Sequence of chain 1.A:
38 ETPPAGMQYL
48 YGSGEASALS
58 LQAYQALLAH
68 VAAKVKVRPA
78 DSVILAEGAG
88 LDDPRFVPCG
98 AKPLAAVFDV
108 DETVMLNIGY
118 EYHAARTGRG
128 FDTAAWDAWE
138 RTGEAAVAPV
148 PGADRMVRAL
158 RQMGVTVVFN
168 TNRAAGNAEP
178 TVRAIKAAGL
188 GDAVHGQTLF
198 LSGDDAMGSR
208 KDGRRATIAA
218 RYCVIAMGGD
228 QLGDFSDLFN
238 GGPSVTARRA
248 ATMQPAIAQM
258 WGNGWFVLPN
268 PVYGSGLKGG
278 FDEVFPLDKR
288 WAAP

Binding-site contacts:
Ligand atom C6 contacts residue TYR117 of chain 1.A at 4.5 Å (hydrophobic).
Ligand atom N6 contacts residue ASP129 of chain 1.A at 3.9 Å.
Ligand atom N6 contacts residue TYR117 of chain 1.A at 4.3 Å.
Ligand atom N3 contacts residue TYR270 of chain 1.A at 3.4 Å.
Ligand atom N6 contacts residue TRP133 of chain 1.A at 4.5 Å.
Ligand atom C8 contacts residue TYR117 of chain 1.A at 3.9 Å (hydrophobic).
Ligand atom N7 contacts residue PHE128 of chain 1.A at 4.3 Å.
Ligand atom C5 contacts residue TYR270 of chain 1.A at 4.5 Å (hydrophobic).
Ligand atom C4 contacts residue GLU118 of chain 1.A at 4.2 Å.
Ligand atom N7 contacts residue GLY127 of chain 1.A at 2.9 Å (h-bond).
Ligand atom C5 contacts residue GLY127 of chain 1.A at 3.8 Å.
Ligand atom C4 contacts residue TRP133 of chain 1.A at 4.2 Å (hydrophobic).
Ligand atom N6 contacts residue GLY127 of chain 1.A at 3.9 Å.
Ligand atom C8 contacts residue TYR270 of chain 1.A at 3.6 Å (hydrophobic).
Ligand atom N3 contacts residue TRP133 of chain 1.A at 3.8 Å.
Ligand atom C6 contacts residue GLY127 of chain 1.A at 4.3 Å.
Ligand atom C2 contacts residue TYR270 of chain 1.A at 4.4 Å (hydrophobic).
Ligand atom C6 contacts residue TRP133 of chain 1.A at 4.4 Å (hydrophobic).
Ligand atom C2 contacts residue TRP133 of chain 1.A at 3.6 Å (hydrophobic).
Ligand atom C8 contacts residue GLU118 of chain 1.A at 3.6 Å.
Ligand atom C8 contacts residue GLY127 of chain 1.A at 3.7 Å.
Ligand atom N1 contacts residue TRP133 of chain 1.A at 3.8 Å.
Ligand atom N9 contacts residue GLU118 of chain 1.A at 3.1 Å (salt-bridge).
Ligand atom N6 contacts residue PHE128 of chain 1.A at 4.0 Å.
Ligand atom N7 contacts residue TYR117 of chain 1.A at 3.9 Å.
Ligand atom C4 contacts residue TYR270 of chain 1.A at 3.6 Å (hydrophobic).
Ligand atom C5 contacts residue TYR117 of chain 1.A at 4.1 Å (hydrophobic).
Ligand atom N9 contacts residue TYR270 of chain 1.A at 3.1 Å.
Ligand atom N7 contacts residue TYR270 of chain 1.A at 4.5 Å.
Ligand atom N9 contacts residue TYR117 of chain 1.A at 4.2 Å.
Ligand atom C4 contacts residue TYR117 of chain 1.A at 4.3 Å (hydrophobic).

The protein below binds the small molecule below.
Small molecule (SMILES): Nc1ncnc2[nH]cnc12